Sequence of chain 1.A:
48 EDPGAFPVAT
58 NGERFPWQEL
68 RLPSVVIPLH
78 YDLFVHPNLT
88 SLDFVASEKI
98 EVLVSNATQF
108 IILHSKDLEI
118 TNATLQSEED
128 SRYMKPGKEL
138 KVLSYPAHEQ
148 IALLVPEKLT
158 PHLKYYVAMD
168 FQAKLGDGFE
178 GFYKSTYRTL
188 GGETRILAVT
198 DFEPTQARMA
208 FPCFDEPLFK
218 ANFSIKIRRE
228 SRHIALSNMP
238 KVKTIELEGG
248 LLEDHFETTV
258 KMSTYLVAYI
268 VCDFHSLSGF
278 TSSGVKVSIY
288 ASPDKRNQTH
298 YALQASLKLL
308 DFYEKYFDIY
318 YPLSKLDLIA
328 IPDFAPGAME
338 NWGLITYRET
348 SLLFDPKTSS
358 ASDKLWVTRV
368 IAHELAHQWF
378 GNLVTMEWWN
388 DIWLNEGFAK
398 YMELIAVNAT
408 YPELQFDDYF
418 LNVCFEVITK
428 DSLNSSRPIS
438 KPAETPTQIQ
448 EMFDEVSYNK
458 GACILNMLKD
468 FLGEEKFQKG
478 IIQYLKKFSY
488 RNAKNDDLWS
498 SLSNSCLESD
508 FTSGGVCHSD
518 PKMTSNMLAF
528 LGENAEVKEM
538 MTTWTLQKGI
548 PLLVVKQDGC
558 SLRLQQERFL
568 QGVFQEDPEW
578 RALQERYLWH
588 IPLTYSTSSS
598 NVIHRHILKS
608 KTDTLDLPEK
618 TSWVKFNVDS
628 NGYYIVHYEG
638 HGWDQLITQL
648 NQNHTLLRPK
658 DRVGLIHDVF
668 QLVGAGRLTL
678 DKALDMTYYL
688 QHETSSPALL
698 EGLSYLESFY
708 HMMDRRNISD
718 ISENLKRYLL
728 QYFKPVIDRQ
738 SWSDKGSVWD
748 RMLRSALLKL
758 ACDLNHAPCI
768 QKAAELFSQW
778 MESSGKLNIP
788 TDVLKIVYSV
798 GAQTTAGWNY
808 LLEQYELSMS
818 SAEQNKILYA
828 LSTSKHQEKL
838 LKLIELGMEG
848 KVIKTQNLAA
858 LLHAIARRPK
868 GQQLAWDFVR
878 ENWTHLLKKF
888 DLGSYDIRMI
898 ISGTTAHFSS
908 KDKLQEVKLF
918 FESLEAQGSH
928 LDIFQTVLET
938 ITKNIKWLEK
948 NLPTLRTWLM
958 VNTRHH

A small-molecule ligand and the protein it binds are described below.
Small molecule (SMILES): CC(=O)N[C@@H]1[C@@H](O)[C@H](O)[C@@H](CO)O[C@H]1O

Binding-site contacts:
Ligand atom C4 contacts residue ASN714 of chain 1.A at 4.3 Å.
Ligand atom C2 contacts residue ASN714 of chain 1.A at 2.6 Å.
Ligand atom C1 contacts residue ASN714 of chain 1.A at 1.4 Å.
Ligand atom O7 contacts residue ASN714 of chain 1.A at 2.5 Å (h-bond).
Ligand atom O6 contacts residue SER716 of chain 1.A at 4.2 Å.
Ligand atom C8 contacts residue ASN714 of chain 1.A at 4.4 Å.
Ligand atom O5 contacts residue ASN714 of chain 1.A at 2.3 Å (h-bond).
Ligand atom N2 contacts residue ASN714 of chain 1.A at 3.0 Å (h-bond).
Ligand atom C7 contacts residue ASN714 of chain 1.A at 3.1 Å.
Ligand atom C5 contacts residue ASN714 of chain 1.A at 3.6 Å.
Ligand atom C3 contacts residue ASN714 of chain 1.A at 3.8 Å.